A protein and the small-molecule ligand that binds it are described below.
Small molecule (SMILES): COC1CCC(n2c([C@@H]3CCCC(=O)N3c3ccc(F)c(F)c3)nc3cc(-c4c(C)noc4C)ccc32)CC1

Binding-site contacts:
Ligand atom CAF contacts residue PRO46 of chain 1.A at 3.5 Å (hydrophobic).
Ligand atom FBL contacts residue VAL110 of chain 1.A at 3.4 Å.
Ligand atom CBI contacts residue ARG109 of chain 1.A at 3.7 Å.
Ligand atom CBF contacts residue VAL110 of chain 1.A at 3.8 Å (hydrophobic).
Ligand atom CBF contacts residue ARG109 of chain 1.A at 3.6 Å.
Ligand atom FBL contacts residue PRO46 of chain 1.A at 3.4 Å.
Ligand atom CAB contacts residue VAL110 of chain 1.A at 3.8 Å (hydrophobic).
Ligand atom CAF contacts residue PHE47 of chain 1.A at 3.8 Å (hydrophobic).
Ligand atom CAG contacts residue ILE58 of chain 1.A at 3.5 Å (hydrophobic).
Ligand atom FBK contacts residue PHE113 of chain 1.A at 3.4 Å.
Ligand atom CBG contacts residue ARG109 of chain 1.A at 3.7 Å.
Ligand atom CAB contacts residue ASN104 of chain 1.A at 4.0 Å.
Ligand atom CAE contacts residue ASN104 of chain 1.A at 3.7 Å.
Ligand atom CBA contacts residue ARG109 of chain 1.A at 3.9 Å.
Ligand atom CAG contacts residue ASN104 of chain 1.A at 3.7 Å.
Ligand atom CAI contacts residue VAL110 of chain 1.A at 3.6 Å (hydrophobic).
Ligand atom CAF contacts residue VAL110 of chain 1.A at 3.6 Å (hydrophobic).
Ligand atom CAG contacts residue TYR103 of chain 1.A at 3.7 Å (hydrophobic).
Ligand atom OAD contacts residue TYR103 of chain 1.A at 3.8 Å.
Ligand atom CAL contacts residue LEU56 of chain 1.A at 3.9 Å (hydrophobic).
Ligand atom NAC contacts residue ASN104 of chain 1.A at 3.3 Å (h-bond).
Ligand atom FBL contacts residue ARG109 of chain 1.A at 3.7 Å.
Ligand atom OAD contacts residue TYR61 of chain 1.A at 3.6 Å.
Ligand atom FBK contacts residue PRO42 of chain 1.A at 3.5 Å.
Ligand atom CBG contacts residue PRO46 of chain 1.A at 3.7 Å (hydrophobic).
Ligand atom CAM contacts residue PRO46 of chain 1.A at 3.6 Å (hydrophobic).
Ligand atom CBE contacts residue ARG109 of chain 1.A at 3.6 Å.
Ligand atom CBG contacts residue VAL110 of chain 1.A at 4.0 Å (hydrophobic).
Ligand atom CAJ contacts residue VAL110 of chain 1.A at 3.9 Å (hydrophobic).
Ligand atom OBM contacts residue ARG109 of chain 1.A at 2.9 Å (salt-bridge).
Ligand atom CAB contacts residue VAL51 of chain 1.A at 3.8 Å (hydrophobic).
Ligand atom NAC contacts residue VAL51 of chain 1.A at 3.9 Å.
Ligand atom CBH contacts residue PRO46 of chain 1.A at 3.8 Å (hydrophobic).
Ligand atom CBJ contacts residue ARG109 of chain 1.A at 3.6 Å.
Ligand atom CBH contacts residue ARG109 of chain 1.A at 3.7 Å.
Ligand atom FBK contacts residue PRO46 of chain 1.A at 3.6 Å.
Ligand atom CAS contacts residue PRO46 of chain 1.A at 3.9 Å (hydrophobic).
Ligand atom CAL contacts residue PRO46 of chain 1.A at 3.9 Å (hydrophobic).
Ligand atom FBL contacts residue PHE113 of chain 1.A at 3.4 Å.
Ligand atom OAD contacts residue ASN104 of chain 1.A at 3.0 Å (h-bond).

Sequence of chain 1.A:
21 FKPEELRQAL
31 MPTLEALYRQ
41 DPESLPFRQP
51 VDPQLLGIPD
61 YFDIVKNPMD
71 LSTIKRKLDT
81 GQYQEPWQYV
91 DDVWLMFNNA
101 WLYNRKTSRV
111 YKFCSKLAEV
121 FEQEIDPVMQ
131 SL